This protein binds this small molecule.
Small molecule (SMILES): [H]/N=C(/N)c1cc2c(N[C@@H](C)CN)cc(CS)cc2s1

Binding-site contacts:
Ligand atom C06 contacts residue GLU44 of chain 2.A at 4.5 Å.
Ligand atom C16 contacts residue ASN47 of chain 2.A at 4.1 Å.
Ligand atom C12 contacts residue ASN47 of chain 2.A at 4.1 Å.
Ligand atom S09 contacts residue CYS43 of chain 2.A at 1.9 Å (h-bond).
Ligand atom C17 contacts residue LEU48 of chain 2.A at 4.2 Å (hydrophobic).
Ligand atom C15 contacts residue ASN47 of chain 2.A at 3.8 Å.
Ligand atom C04 contacts residue ASN47 of chain 2.A at 3.8 Å.
Ligand atom N19 contacts residue VAL51 of chain 2.A at 3.8 Å.
Ligand atom S01 contacts residue GLU44 of chain 2.A at 3.5 Å.
Ligand atom C06 contacts residue ASN47 of chain 2.A at 4.1 Å.
Ligand atom C17 contacts residue GLU19 of chain 2.A at 3.6 Å.
Ligand atom N19 contacts residue GLU19 of chain 2.A at 2.7 Å (salt-bridge).
Ligand atom N10 contacts residue ASN47 of chain 2.A at 3.8 Å.
Ligand atom S01 contacts residue ASN47 of chain 2.A at 4.3 Å.
Ligand atom C03 contacts residue ASN47 of chain 2.A at 3.7 Å.
Ligand atom C08 contacts residue CYS43 of chain 2.A at 3.5 Å (hydrophobic).
Ligand atom C07 contacts residue ASN47 of chain 2.A at 4.5 Å.
Ligand atom C05 contacts residue ASN47 of chain 2.A at 3.8 Å.
Ligand atom N18 contacts residue LEU48 of chain 2.A at 3.4 Å.
Ligand atom C02 contacts residue ASN47 of chain 2.A at 4.0 Å.
Ligand atom C06 contacts residue CYS43 of chain 2.A at 4.1 Å (hydrophobic).
Ligand atom N13 contacts residue ASN47 of chain 2.A at 2.9 Å (h-bond).
Ligand atom C02 contacts residue GLU44 of chain 2.A at 4.2 Å.
Ligand atom S09 contacts residue GLU44 of chain 2.A at 4.2 Å.
Ligand atom N18 contacts residue GLU19 of chain 2.A at 2.8 Å (salt-bridge).
Ligand atom C07 contacts residue GLU44 of chain 2.A at 3.7 Å.
Ligand atom C05 contacts residue CYS43 of chain 2.A at 4.5 Å (hydrophobic).
Ligand atom S09 contacts residue ASN47 of chain 2.A at 4.3 Å.

Sequence of chain 2.A:
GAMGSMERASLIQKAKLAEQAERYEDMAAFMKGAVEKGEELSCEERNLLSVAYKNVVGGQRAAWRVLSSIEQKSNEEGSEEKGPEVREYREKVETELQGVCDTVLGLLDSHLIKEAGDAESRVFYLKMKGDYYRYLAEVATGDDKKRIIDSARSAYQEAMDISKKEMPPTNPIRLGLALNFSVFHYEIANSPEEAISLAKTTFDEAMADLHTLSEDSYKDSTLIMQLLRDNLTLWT